Binding-site contacts:
Ligand atom O7 contacts residue ASN568 of chain 1.B at 3.4 Å (h-bond).
Ligand atom C8 contacts residue GLU567 of chain 1.B at 4.3 Å.
Ligand atom C5 contacts residue ASN895 of chain 1.B at 3.6 Å.
Ligand atom C7 contacts residue GLU567 of chain 1.B at 4.5 Å.
Ligand atom O7 contacts residue GLU567 of chain 1.B at 4.3 Å.
Ligand atom O5 contacts residue PHE982 of chain 1.B at 3.8 Å.
Ligand atom O5 contacts residue PHE894 of chain 1.B at 4.3 Å.
Ligand atom C1 contacts residue LEU591 of chain 1.B at 4.0 Å (hydrophobic).
Ligand atom C2 contacts residue ASN895 of chain 1.B at 2.6 Å.
Ligand atom C3 contacts residue ASN895 of chain 1.B at 3.5 Å.
Ligand atom C8 contacts residue ASN895 of chain 1.B at 3.5 Å.
Ligand atom O6 contacts residue ASP984 of chain 1.B at 3.9 Å.
Ligand atom O5 contacts residue ASN895 of chain 1.B at 2.3 Å (h-bond).
Ligand atom N2 contacts residue ASN895 of chain 1.B at 3.6 Å.
Ligand atom C6 contacts residue PHE982 of chain 1.B at 4.2 Å (hydrophobic).
Ligand atom O6 contacts residue ALA893 of chain 1.B at 3.4 Å.
Ligand atom C1 contacts residue PHE982 of chain 1.B at 4.5 Å (hydrophobic).
Ligand atom C6 contacts residue ALA893 of chain 1.B at 4.3 Å (hydrophobic).
Ligand atom O3 contacts residue ASN895 of chain 1.B at 3.4 Å (h-bond).
Ligand atom C4 contacts residue ASN895 of chain 1.B at 4.2 Å.
Ligand atom C7 contacts residue ASN895 of chain 1.B at 4.1 Å.
Ligand atom O6 contacts residue PHE982 of chain 1.B at 4.3 Å.
Ligand atom C1 contacts residue ASN895 of chain 1.B at 1.4 Å.
Ligand atom O3 contacts residue PHE894 of chain 1.B at 3.7 Å.

Sequence of chain 1.B:
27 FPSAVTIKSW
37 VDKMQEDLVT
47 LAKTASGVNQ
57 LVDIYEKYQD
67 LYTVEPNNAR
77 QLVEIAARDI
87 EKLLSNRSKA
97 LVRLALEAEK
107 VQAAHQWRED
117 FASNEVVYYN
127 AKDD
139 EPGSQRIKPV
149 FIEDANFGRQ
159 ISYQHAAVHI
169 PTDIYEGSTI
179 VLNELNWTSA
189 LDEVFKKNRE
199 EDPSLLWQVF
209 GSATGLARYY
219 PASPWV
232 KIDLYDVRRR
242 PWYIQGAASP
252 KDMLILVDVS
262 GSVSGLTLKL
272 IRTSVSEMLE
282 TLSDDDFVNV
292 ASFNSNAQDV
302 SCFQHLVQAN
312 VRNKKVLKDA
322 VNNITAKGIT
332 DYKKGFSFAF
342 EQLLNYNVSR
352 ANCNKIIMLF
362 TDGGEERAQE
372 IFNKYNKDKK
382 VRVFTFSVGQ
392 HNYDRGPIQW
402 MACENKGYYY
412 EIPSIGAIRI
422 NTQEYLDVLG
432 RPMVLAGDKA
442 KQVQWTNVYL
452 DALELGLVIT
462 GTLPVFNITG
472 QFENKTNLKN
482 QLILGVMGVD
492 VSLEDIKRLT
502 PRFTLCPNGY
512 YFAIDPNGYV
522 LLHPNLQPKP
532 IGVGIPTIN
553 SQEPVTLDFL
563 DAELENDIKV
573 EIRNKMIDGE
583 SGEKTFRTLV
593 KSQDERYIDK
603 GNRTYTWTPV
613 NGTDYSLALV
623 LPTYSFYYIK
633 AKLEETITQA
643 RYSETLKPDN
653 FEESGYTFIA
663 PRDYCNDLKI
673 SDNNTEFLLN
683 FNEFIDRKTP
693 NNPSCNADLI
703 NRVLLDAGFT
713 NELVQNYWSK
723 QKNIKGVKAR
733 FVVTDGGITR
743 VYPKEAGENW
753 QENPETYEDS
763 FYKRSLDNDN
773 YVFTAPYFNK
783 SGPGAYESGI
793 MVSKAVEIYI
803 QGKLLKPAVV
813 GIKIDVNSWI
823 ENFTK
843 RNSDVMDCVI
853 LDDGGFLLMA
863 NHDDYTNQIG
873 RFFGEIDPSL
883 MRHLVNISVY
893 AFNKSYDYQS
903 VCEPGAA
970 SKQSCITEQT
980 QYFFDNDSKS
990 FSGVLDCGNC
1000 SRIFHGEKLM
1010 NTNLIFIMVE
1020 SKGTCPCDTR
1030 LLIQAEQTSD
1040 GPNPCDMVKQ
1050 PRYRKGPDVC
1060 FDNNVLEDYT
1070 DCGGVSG

This small molecule binds to this protein.
Small molecule (SMILES): CC(=O)N[C@H]1[C@H](O[C@H]2[C@H](O)[C@@H](NC(C)=O)CO[C@@H]2CO)O[C@H](CO)[C@@H](O)[C@@H]1O